Binding-site contacts:
Ligand atom O3 contacts residue GLY246 of chain 2.B at 3.6 Å (h-bond).
Ligand atom O2P contacts residue SER123 of chain 2.B at 3.6 Å (h-bond).
Ligand atom O1P contacts residue ZN1 of chain 2.F at 2.4 Å.
Ligand atom O2P contacts residue GLY122 of chain 2.B at 2.5 Å (h-bond).
Ligand atom O2P contacts residue LEU120 of chain 2.B at 3.6 Å.
Ligand atom C2 contacts residue ASP121 of chain 2.B at 3.9 Å.
Ligand atom O6 contacts residue LYS274 of chain 2.B at 3.5 Å (salt-bridge).
Ligand atom O6P contacts residue TYR244 of chain 2.B at 2.8 Å (h-bond).
Ligand atom O6P contacts residue ASN212 of chain 2.B at 2.8 Å (h-bond).
Ligand atom O4 contacts residue GLY246 of chain 2.B at 3.5 Å.
Ligand atom P1 contacts residue GLY122 of chain 2.B at 3.2 Å.
Ligand atom C3 contacts residue MET248 of chain 2.B at 3.4 Å (hydrophobic).
Ligand atom C6 contacts residue LYS274 of chain 2.B at 3.1 Å.
Ligand atom O2P contacts residue ZN1 of chain 2.F at 3.9 Å.
Ligand atom O4P contacts residue ARG243 of chain 2.A at 2.7 Å (salt-bridge).
Ligand atom O5P contacts residue TYR215 of chain 2.B at 2.7 Å (h-bond).
Ligand atom O3 contacts residue ASP121 of chain 2.B at 3.4 Å (salt-bridge).
Ligand atom C1 contacts residue GLY122 of chain 2.B at 3.6 Å.
Ligand atom O1P contacts residue GLU280 of chain 2.B at 3.9 Å.
Ligand atom C1 contacts residue ASP121 of chain 2.B at 3.9 Å.
Ligand atom C4 contacts residue GLY246 of chain 2.B at 3.5 Å.
Ligand atom O4P contacts residue ASN212 of chain 2.B at 3.6 Å (h-bond).
Ligand atom P2 contacts residue ASN212 of chain 2.B at 3.3 Å.
Ligand atom O5 contacts residue LYS274 of chain 2.B at 3.3 Å (salt-bridge).
Ligand atom O2P contacts residue ASP121 of chain 2.B at 3.3 Å.
Ligand atom O6P contacts residue ARG243 of chain 2.A at 3.8 Å.
Ligand atom O1 contacts residue ASP121 of chain 2.B at 3.1 Å (salt-bridge).
Ligand atom O5P contacts residue TYR264 of chain 2.B at 3.5 Å (h-bond).
Ligand atom O1 contacts residue GLY122 of chain 2.B at 2.6 Å (h-bond).
Ligand atom P1 contacts residue ZN1 of chain 2.G at 3.6 Å.
Ligand atom O3 contacts residue MET248 of chain 2.B at 2.4 Å (h-bond).
Ligand atom O2P contacts residue ZN1 of chain 2.G at 2.5 Å.
Ligand atom O6P contacts residue TYR264 of chain 2.B at 3.8 Å.
Ligand atom O4 contacts residue TYR244 of chain 2.B at 3.5 Å (h-bond).
Ligand atom C5 contacts residue LYS274 of chain 2.B at 3.7 Å.
Ligand atom O5P contacts residue ASN212 of chain 2.B at 3.2 Å (h-bond).
Ligand atom O3 contacts residue SER247 of chain 2.B at 3.0 Å.
Ligand atom P1 contacts residue ZN1 of chain 2.F at 3.5 Å.
Ligand atom O1P contacts residue ZN1 of chain 2.G at 3.8 Å.
Ligand atom O1P contacts residue GLU97 of chain 2.B at 3.5 Å (salt-bridge).

This protein binds this small molecule.
Small molecule (SMILES): O=P(O)(O)OC[C@@H]1O[C@H](COP(=O)(O)O)[C@@H](O)[C@@H]1O

Sequence of chain 2.B:
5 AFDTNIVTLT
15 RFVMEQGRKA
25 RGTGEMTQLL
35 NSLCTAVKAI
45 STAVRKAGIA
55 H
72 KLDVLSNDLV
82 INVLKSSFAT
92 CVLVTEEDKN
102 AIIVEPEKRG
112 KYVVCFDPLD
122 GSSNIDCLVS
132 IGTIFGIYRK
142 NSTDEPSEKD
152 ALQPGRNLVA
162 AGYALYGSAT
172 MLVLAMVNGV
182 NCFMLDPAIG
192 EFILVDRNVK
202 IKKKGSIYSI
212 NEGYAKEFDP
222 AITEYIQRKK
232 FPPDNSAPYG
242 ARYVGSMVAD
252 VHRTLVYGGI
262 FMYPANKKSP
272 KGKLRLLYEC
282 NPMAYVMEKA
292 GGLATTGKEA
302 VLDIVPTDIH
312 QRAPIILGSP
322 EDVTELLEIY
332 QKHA

Sequence of chain 2.A:
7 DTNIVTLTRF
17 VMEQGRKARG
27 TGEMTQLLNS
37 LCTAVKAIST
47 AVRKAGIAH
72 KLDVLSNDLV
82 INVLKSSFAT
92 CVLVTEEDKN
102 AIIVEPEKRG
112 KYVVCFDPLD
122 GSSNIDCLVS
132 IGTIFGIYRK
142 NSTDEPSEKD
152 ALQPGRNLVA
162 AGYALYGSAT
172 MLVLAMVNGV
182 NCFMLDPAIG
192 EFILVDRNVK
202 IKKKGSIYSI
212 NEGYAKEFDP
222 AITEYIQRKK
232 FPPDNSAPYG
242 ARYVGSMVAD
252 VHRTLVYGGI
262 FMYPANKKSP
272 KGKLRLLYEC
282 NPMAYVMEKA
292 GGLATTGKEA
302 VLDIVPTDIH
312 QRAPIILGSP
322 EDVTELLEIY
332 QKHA